Sequence of chain 1.C:
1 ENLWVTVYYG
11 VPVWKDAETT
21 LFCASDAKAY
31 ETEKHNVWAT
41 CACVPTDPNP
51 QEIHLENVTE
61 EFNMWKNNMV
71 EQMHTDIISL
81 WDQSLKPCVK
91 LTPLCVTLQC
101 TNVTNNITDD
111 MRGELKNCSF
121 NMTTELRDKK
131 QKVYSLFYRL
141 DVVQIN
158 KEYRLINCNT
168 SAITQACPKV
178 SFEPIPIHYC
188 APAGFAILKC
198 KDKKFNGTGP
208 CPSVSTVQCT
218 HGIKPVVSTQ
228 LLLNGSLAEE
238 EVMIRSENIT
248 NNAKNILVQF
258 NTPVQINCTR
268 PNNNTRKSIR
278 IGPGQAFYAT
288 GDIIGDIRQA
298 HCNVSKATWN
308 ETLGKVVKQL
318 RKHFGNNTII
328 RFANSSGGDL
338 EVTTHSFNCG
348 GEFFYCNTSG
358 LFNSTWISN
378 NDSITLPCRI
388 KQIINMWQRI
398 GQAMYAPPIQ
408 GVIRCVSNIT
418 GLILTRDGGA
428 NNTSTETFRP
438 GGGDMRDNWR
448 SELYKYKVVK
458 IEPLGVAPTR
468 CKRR

The small molecule below binds the protein below.
Small molecule (SMILES): CC(=O)N[C@H]1[C@H](O[C@H]2[C@H](O)[C@@H](NC(C)=O)CO[C@@H]2CO)O[C@H](CO)[C@@H](O)[C@@H]1O

Binding-site contacts:
Ligand atom O7 contacts residue ASN264 of chain 1.C at 2.8 Å (h-bond).
Ligand atom C3 contacts residue ASN264 of chain 1.C at 3.8 Å.
Ligand atom C7 contacts residue ASN300 of chain 1.C at 4.1 Å.
Ligand atom N2 contacts residue GLN262 of chain 1.C at 3.7 Å.
Ligand atom N2 contacts residue ASN264 of chain 1.C at 2.9 Å (h-bond).
Ligand atom C8 contacts residue ASN300 of chain 1.C at 3.5 Å.
Ligand atom C2 contacts residue ASN264 of chain 1.C at 2.5 Å.
Ligand atom C8 contacts residue SER380 of chain 1.C at 4.4 Å.
Ligand atom O7 contacts residue ASN300 of chain 1.C at 3.3 Å.
Ligand atom C3 contacts residue GLN262 of chain 1.C at 4.4 Å.
Ligand atom C8 contacts residue ASN264 of chain 1.C at 4.3 Å.
Ligand atom C7 contacts residue ASN264 of chain 1.C at 3.0 Å.
Ligand atom C5 contacts residue ASN264 of chain 1.C at 3.6 Å.
Ligand atom C4 contacts residue ASN264 of chain 1.C at 4.2 Å.
Ligand atom C7 contacts residue SER380 of chain 1.C at 4.3 Å.
Ligand atom C7 contacts residue GLN262 of chain 1.C at 4.3 Å.
Ligand atom O7 contacts residue SER380 of chain 1.C at 3.8 Å.
Ligand atom C8 contacts residue SER302 of chain 1.C at 3.2 Å.
Ligand atom C8 contacts residue VAL301 of chain 1.C at 3.8 Å (hydrophobic).
Ligand atom C1 contacts residue GLN262 of chain 1.C at 4.4 Å.
Ligand atom C1 contacts residue ASN264 of chain 1.C at 1.4 Å.
Ligand atom O5 contacts residue ASN264 of chain 1.C at 2.4 Å (h-bond).
Ligand atom C2 contacts residue GLN262 of chain 1.C at 4.4 Å.
Ligand atom C8 contacts residue GLN262 of chain 1.C at 3.2 Å.